A small-molecule ligand and the protein it binds are described below.
Small molecule (SMILES): CC(=O)N[C@H]1[C@H](O[C@H]2[C@H](O)[C@@H](NC(C)=O)CO[C@@H]2CO[C@H]2O[C@@H](C)[C@@H](O)[C@@H](O)[C@@H]2O)O[C@H](CO)[C@@H](O)[C@@H]1O

Sequence of chain 7.A:
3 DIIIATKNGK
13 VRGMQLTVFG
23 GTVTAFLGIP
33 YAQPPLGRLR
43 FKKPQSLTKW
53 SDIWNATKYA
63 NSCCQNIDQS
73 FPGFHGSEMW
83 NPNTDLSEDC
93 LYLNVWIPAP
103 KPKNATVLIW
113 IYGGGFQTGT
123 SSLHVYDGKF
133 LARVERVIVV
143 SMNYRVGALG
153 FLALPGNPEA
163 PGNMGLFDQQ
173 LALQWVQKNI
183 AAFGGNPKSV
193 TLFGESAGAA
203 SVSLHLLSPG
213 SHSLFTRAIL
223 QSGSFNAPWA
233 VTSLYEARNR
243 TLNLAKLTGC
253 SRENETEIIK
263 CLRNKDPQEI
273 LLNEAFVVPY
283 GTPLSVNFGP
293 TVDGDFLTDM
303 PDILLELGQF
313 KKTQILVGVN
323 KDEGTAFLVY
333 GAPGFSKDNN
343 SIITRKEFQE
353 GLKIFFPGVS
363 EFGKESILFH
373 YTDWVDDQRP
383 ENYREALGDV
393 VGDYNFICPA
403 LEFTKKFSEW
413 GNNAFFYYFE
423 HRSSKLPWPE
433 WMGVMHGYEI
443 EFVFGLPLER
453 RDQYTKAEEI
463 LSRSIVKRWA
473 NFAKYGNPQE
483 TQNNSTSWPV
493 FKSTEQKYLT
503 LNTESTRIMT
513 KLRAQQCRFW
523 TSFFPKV

Binding-site contacts:
Ligand atom C8 contacts residue PHE337 of chain 7.A at 3.6 Å (hydrophobic).
Ligand atom C8 contacts residue PRO335 of chain 7.A at 4.2 Å (hydrophobic).
Ligand atom C6 contacts residue ASN341 of chain 7.A at 4.0 Å.
Ligand atom C3 contacts residue ASN341 of chain 7.A at 3.9 Å.
Ligand atom C5 contacts residue ASN341 of chain 7.A at 3.6 Å.
Ligand atom C8 contacts residue ASN341 of chain 7.A at 3.3 Å.
Ligand atom O7 contacts residue GLY336 of chain 7.A at 3.2 Å (h-bond).
Ligand atom C7 contacts residue GLY336 of chain 7.A at 3.5 Å.
Ligand atom O5 contacts residue ASN341 of chain 7.A at 2.3 Å (h-bond).
Ligand atom C6 contacts residue SER338 of chain 7.A at 4.4 Å.
Ligand atom C8 contacts residue ALA334 of chain 7.A at 4.1 Å (hydrophobic).
Ligand atom C6 contacts residue PHE337 of chain 7.A at 3.9 Å (hydrophobic).
Ligand atom C1 contacts residue GLY336 of chain 7.A at 4.2 Å.
Ligand atom C5 contacts residue ASN341 of chain 7.A at 4.3 Å.
Ligand atom C5 contacts residue SER338 of chain 7.A at 4.0 Å.
Ligand atom C1 contacts residue ASN341 of chain 7.A at 1.4 Å.
Ligand atom C4 contacts residue ASN341 of chain 7.A at 4.2 Å.
Ligand atom O5 contacts residue SER338 of chain 7.A at 4.1 Å.
Ligand atom C2 contacts residue ASN341 of chain 7.A at 2.6 Å.
Ligand atom N2 contacts residue ASN341 of chain 7.A at 3.2 Å (h-bond).
Ligand atom C7 contacts residue PRO335 of chain 7.A at 4.1 Å (hydrophobic).
Ligand atom C8 contacts residue GLY336 of chain 7.A at 3.7 Å.
Ligand atom N2 contacts residue GLY336 of chain 7.A at 4.4 Å.
Ligand atom C7 contacts residue ASN341 of chain 7.A at 3.3 Å.
Ligand atom C3 contacts residue GLY336 of chain 7.A at 4.1 Å.
Ligand atom O7 contacts residue ASN342 of chain 7.A at 3.9 Å.
Ligand atom C1 contacts residue SER338 of chain 7.A at 3.8 Å.
Ligand atom O4 contacts residue GLY336 of chain 7.A at 4.3 Å.
Ligand atom C5 contacts residue PHE337 of chain 7.A at 4.3 Å (hydrophobic).
Ligand atom O5 contacts residue SER338 of chain 7.A at 3.5 Å.
Ligand atom C5 contacts residue GLY336 of chain 7.A at 4.2 Å.
Ligand atom O7 contacts residue PRO335 of chain 7.A at 3.3 Å.
Ligand atom O7 contacts residue ASN341 of chain 7.A at 4.1 Å.
Ligand atom C6 contacts residue SER338 of chain 7.A at 3.9 Å.